Sequence of chain 1.B:
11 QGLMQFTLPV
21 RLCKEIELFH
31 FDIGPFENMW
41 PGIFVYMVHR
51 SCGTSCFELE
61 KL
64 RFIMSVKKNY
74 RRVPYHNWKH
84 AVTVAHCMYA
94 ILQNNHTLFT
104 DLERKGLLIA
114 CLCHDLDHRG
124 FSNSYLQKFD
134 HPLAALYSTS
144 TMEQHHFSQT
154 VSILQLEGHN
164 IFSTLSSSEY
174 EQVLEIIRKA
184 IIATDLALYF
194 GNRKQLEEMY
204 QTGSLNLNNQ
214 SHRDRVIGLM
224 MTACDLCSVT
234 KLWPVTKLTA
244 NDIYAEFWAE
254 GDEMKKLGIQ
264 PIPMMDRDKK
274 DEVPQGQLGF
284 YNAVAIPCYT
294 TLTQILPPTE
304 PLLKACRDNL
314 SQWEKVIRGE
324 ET

A small-molecule ligand and the protein it binds are described below.
Small molecule (SMILES): CC(=O)Nc1nc2cc(NC(=O)c3c(C(=O)N4CCC4)cnn3C)ccc2s1

Binding-site contacts:
Ligand atom O11 contacts residue PHE283 of chain 1.B at 3.6 Å.
Ligand atom N9 contacts residue PHE283 of chain 1.B at 3.3 Å.
Ligand atom N24 contacts residue GLY279 of chain 1.B at 3.7 Å.
Ligand atom N24 contacts residue TYR247 of chain 1.B at 2.6 Å (h-bond).
Ligand atom C4 contacts residue LEU229 of chain 1.B at 3.7 Å (hydrophobic).
Ligand atom N25 contacts residue MET267 of chain 1.B at 3.7 Å.
Ligand atom C20 contacts residue TYR247 of chain 1.B at 3.5 Å (hydrophobic).
Ligand atom O28 contacts residue MET267 of chain 1.B at 3.8 Å.
Ligand atom C3 contacts residue PHE283 of chain 1.B at 3.7 Å (hydrophobic).
Ligand atom C26 contacts residue MET267 of chain 1.B at 3.9 Å (hydrophobic).
Ligand atom C18 contacts residue MET267 of chain 1.B at 3.3 Å (hydrophobic).
Ligand atom C7 contacts residue GLN280 of chain 1.B at 3.9 Å.
Ligand atom C16 contacts residue MET267 of chain 1.B at 3.9 Å (hydrophobic).
Ligand atom C6 contacts residue ILE246 of chain 1.B at 3.7 Å (hydrophobic).
Ligand atom O8 contacts residue GLN280 of chain 1.B at 2.7 Å (h-bond).
Ligand atom C21 contacts residue MET267 of chain 1.B at 3.4 Å (hydrophobic).
Ligand atom C19 contacts residue GLN280 of chain 1.B at 3.8 Å.
Ligand atom C27 contacts residue GLU275 of chain 1.B at 3.1 Å.
Ligand atom N25 contacts residue TYR247 of chain 1.B at 3.8 Å.
Ligand atom C19 contacts residue TYR247 of chain 1.B at 3.6 Å (hydrophobic).
Ligand atom N25 contacts residue GLY279 of chain 1.B at 3.2 Å.
Ligand atom C17 contacts residue MET267 of chain 1.B at 3.6 Å (hydrophobic).
Ligand atom C14 contacts residue HIS79 of chain 1.B at 3.5 Å.
Ligand atom C17 contacts residue PHE283 of chain 1.B at 3.3 Å (hydrophobic).
Ligand atom C2 contacts residue PHE283 of chain 1.B at 3.6 Å (hydrophobic).
Ligand atom C6 contacts residue GLN280 of chain 1.B at 3.7 Å.
Ligand atom C16 contacts residue PHE283 of chain 1.B at 3.5 Å (hydrophobic).
Ligand atom S22 contacts residue MET267 of chain 1.B at 3.5 Å.
Ligand atom N5 contacts residue ILE246 of chain 1.B at 3.5 Å.
Ligand atom N1 contacts residue PHE283 of chain 1.B at 3.6 Å.
Ligand atom C7 contacts residue PHE283 of chain 1.B at 3.8 Å (hydrophobic).
Ligand atom C6 contacts residue PHE283 of chain 1.B at 3.9 Å (hydrophobic).
Ligand atom C23 contacts residue GLY279 of chain 1.B at 3.3 Å.
Ligand atom N24 contacts residue MET267 of chain 1.B at 3.8 Å.
Ligand atom C23 contacts residue TYR247 of chain 1.B at 3.6 Å (hydrophobic).
Ligand atom C26 contacts residue GLY279 of chain 1.B at 3.8 Å.
Ligand atom C23 contacts residue MET267 of chain 1.B at 3.5 Å (hydrophobic).
Ligand atom C10 contacts residue PHE250 of chain 1.B at 3.9 Å (hydrophobic).
Ligand atom C20 contacts residue MET267 of chain 1.B at 3.7 Å (hydrophobic).
Ligand atom N1 contacts residue ILE246 of chain 1.B at 3.7 Å.